Binding-site contacts:
Ligand atom CA contacts residue SER20 of chain 1.C at 4.2 Å.
Ligand atom OXT contacts residue THR17 of chain 1.C at 3.7 Å.
Ligand atom N contacts residue TYR65 of chain 1.C at 4.3 Å.
Ligand atom O contacts residue SER20 of chain 1.C at 4.2 Å.
Ligand atom O contacts residue LEU16 of chain 1.C at 4.5 Å.
Ligand atom C contacts residue THR17 of chain 1.C at 4.3 Å.
Ligand atom N contacts residue SER20 of chain 1.C at 2.7 Å (h-bond).

Sequence of chain 1.C:
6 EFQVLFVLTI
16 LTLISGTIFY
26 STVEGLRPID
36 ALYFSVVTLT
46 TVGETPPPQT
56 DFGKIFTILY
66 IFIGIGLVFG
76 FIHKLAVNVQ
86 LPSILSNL

The protein below binds the small molecule below.
Small molecule (SMILES): NCC(=O)O